A small-molecule ligand and the protein it binds are described below.
Small molecule (SMILES): CC(=O)N[C@@H]1[C@@H](O)[C@H](O)[C@@H](CO)O[C@H]1O

Sequence of chain 1.B:
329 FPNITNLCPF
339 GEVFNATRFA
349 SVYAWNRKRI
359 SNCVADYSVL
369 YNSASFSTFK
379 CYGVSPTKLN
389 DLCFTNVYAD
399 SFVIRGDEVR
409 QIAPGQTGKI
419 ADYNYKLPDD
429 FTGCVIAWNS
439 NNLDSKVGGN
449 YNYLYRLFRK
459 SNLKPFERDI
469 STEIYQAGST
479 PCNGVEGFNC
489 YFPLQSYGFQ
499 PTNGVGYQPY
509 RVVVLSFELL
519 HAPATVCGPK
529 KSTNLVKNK

Binding-site contacts:
Ligand atom C3 contacts residue ASN343 of chain 1.B at 3.8 Å.
Ligand atom N2 contacts residue ASN343 of chain 1.B at 3.0 Å (h-bond).
Ligand atom O5 contacts residue ASN343 of chain 1.B at 2.3 Å (h-bond).
Ligand atom C1 contacts residue ASN343 of chain 1.B at 1.4 Å.
Ligand atom C7 contacts residue GLY339 of chain 1.B at 3.9 Å.
Ligand atom C2 contacts residue ASN343 of chain 1.B at 2.5 Å.
Ligand atom C7 contacts residue ASN343 of chain 1.B at 3.6 Å.
Ligand atom C8 contacts residue PHE338 of chain 1.B at 4.1 Å (hydrophobic).
Ligand atom O7 contacts residue PHE338 of chain 1.B at 4.4 Å.
Ligand atom C4 contacts residue ASN343 of chain 1.B at 4.2 Å.
Ligand atom C5 contacts residue ASN343 of chain 1.B at 3.7 Å.
Ligand atom O7 contacts residue ASN343 of chain 1.B at 3.6 Å.
Ligand atom C8 contacts residue GLY339 of chain 1.B at 4.1 Å.
Ligand atom C8 contacts residue PHE342 of chain 1.B at 3.8 Å (hydrophobic).
Ligand atom C8 contacts residue LEU368 of chain 1.B at 3.5 Å (hydrophobic).
Ligand atom C7 contacts residue PHE342 of chain 1.B at 4.4 Å (hydrophobic).
Ligand atom O7 contacts residue GLY339 of chain 1.B at 3.2 Å.